Binding-site contacts:
Ligand atom O7 contacts residue LYS116 of chain 1.C at 4.3 Å.
Ligand atom O5 contacts residue SER169 of chain 1.C at 3.6 Å (h-bond).
Ligand atom O3 contacts residue ASN114 of chain 1.C at 4.3 Å.
Ligand atom C4 contacts residue ASN167 of chain 1.C at 4.3 Å.
Ligand atom O7 contacts residue ASN114 of chain 1.C at 3.3 Å (h-bond).
Ligand atom N2 contacts residue TYR219 of chain 1.C at 3.3 Å (h-bond).
Ligand atom C8 contacts residue TYR219 of chain 1.C at 3.8 Å (hydrophobic).
Ligand atom C5 contacts residue ASN167 of chain 1.C at 3.7 Å.
Ligand atom C1 contacts residue ASN167 of chain 1.C at 1.4 Å.
Ligand atom O5 contacts residue HIS170 of chain 1.C at 4.5 Å.
Ligand atom C2 contacts residue ASN167 of chain 1.C at 2.5 Å.
Ligand atom C5 contacts residue SER169 of chain 1.C at 3.8 Å.
Ligand atom C8 contacts residue ILE113 of chain 1.C at 3.6 Å (hydrophobic).
Ligand atom C8 contacts residue SER111 of chain 1.C at 3.1 Å.
Ligand atom C7 contacts residue GLN165 of chain 1.C at 4.4 Å.
Ligand atom C8 contacts residue GLN165 of chain 1.C at 3.3 Å.
Ligand atom C7 contacts residue ASN167 of chain 1.C at 3.3 Å.
Ligand atom C1 contacts residue SER169 of chain 1.C at 4.3 Å.
Ligand atom N2 contacts residue ASN114 of chain 1.C at 4.3 Å.
Ligand atom C1 contacts residue TYR219 of chain 1.C at 4.4 Å (hydrophobic).
Ligand atom C6 contacts residue SER169 of chain 1.C at 3.7 Å.
Ligand atom C7 contacts residue TYR219 of chain 1.C at 4.0 Å (hydrophobic).
Ligand atom N2 contacts residue ASN167 of chain 1.C at 3.0 Å (h-bond).
Ligand atom C3 contacts residue ASN167 of chain 1.C at 3.9 Å.
Ligand atom C2 contacts residue TYR219 of chain 1.C at 4.3 Å (hydrophobic).
Ligand atom O7 contacts residue ASN167 of chain 1.C at 3.2 Å (h-bond).
Ligand atom C7 contacts residue ASN114 of chain 1.C at 3.8 Å.
Ligand atom O5 contacts residue ASN167 of chain 1.C at 2.4 Å (h-bond).
Ligand atom C8 contacts residue ASN114 of chain 1.C at 3.6 Å.

Sequence of chain 1.C:
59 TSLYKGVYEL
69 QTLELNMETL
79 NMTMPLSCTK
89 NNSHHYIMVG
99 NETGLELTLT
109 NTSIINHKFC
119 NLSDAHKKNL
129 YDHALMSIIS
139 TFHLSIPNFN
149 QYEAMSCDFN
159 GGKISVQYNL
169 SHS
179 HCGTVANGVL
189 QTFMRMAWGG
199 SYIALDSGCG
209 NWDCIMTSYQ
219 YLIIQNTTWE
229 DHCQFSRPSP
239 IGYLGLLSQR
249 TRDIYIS

A protein and the small-molecule ligand that binds it are described below.
Small molecule (SMILES): CC(=O)N[C@H]1[C@H](O[C@H]2[C@H](O)[C@@H](NC(C)=O)CO[C@@H]2CO)O[C@H](CO)[C@@H](O)[C@@H]1O